Sequence of chain 1.A:
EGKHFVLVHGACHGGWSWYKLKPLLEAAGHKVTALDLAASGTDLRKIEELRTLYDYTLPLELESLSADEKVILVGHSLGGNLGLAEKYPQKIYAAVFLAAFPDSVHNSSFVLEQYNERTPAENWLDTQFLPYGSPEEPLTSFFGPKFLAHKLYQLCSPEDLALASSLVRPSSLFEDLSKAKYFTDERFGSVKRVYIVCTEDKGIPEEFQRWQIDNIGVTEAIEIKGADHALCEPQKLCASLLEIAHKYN

Binding-site contacts:
Ligand atom C8 contacts residue SER81 of chain 1.A at 3.2 Å.
Ligand atom C5 contacts residue TYR122 of chain 1.A at 3.4 Å (hydrophobic).
Ligand atom C2 contacts residue HIS238 of chain 1.A at 3.8 Å.
Ligand atom C3 contacts residue ILE213 of chain 1.A at 4.1 Å (hydrophobic).
Ligand atom N7 contacts residue GLY12 of chain 1.A at 3.6 Å.
Ligand atom C6 contacts residue TRP131 of chain 1.A at 4.1 Å (hydrophobic).
Ligand atom N7 contacts residue SER81 of chain 1.A at 2.3 Å (h-bond).
Ligand atom O8 contacts residue LEU82 of chain 1.A at 3.2 Å.
Ligand atom C1 contacts residue PHE151 of chain 1.A at 3.9 Å (hydrophobic).
Ligand atom O8 contacts residue ALA13 of chain 1.A at 3.6 Å.
Ligand atom S7 contacts residue SER81 of chain 1.A at 2.5 Å (h-bond).
Ligand atom O8 contacts residue LEU181 of chain 1.A at 3.4 Å.
Ligand atom C6 contacts residue PHE107 of chain 1.A at 3.8 Å (hydrophobic).
Ligand atom C2 contacts residue PHE151 of chain 1.A at 3.6 Å (hydrophobic).
Ligand atom O2 contacts residue SER81 of chain 1.A at 2.2 Å (h-bond).
Ligand atom C4 contacts residue GLY212 of chain 1.A at 3.7 Å.
Ligand atom C3 contacts residue LEU160 of chain 1.A at 3.8 Å (hydrophobic).
Ligand atom C8 contacts residue LEU82 of chain 1.A at 3.8 Å (hydrophobic).
Ligand atom C8 contacts residue PHE107 of chain 1.A at 4.0 Å (hydrophobic).
Ligand atom O8 contacts residue MSE149 of chain 1.A at 3.8 Å.
Ligand atom C7 contacts residue SER81 of chain 1.A at 1.4 Å.
Ligand atom O8 contacts residue PHE107 of chain 1.A at 3.5 Å.
Ligand atom C8 contacts residue ALA13 of chain 1.A at 3.8 Å (hydrophobic).
Ligand atom C7 contacts residue LEU82 of chain 1.A at 3.9 Å (hydrophobic).
Ligand atom C2 contacts residue SER81 of chain 1.A at 3.0 Å.
Ligand atom O2 contacts residue HIS238 of chain 1.A at 3.0 Å (h-bond).
Ligand atom O2 contacts residue PHE151 of chain 1.A at 3.8 Å.
Ligand atom C4 contacts residue ILE213 of chain 1.A at 4.0 Å (hydrophobic).
Ligand atom C1 contacts residue PHE107 of chain 1.A at 4.1 Å (hydrophobic).
Ligand atom S7 contacts residue ALA13 of chain 1.A at 3.1 Å (h-bond).
Ligand atom C1 contacts residue SER81 of chain 1.A at 3.5 Å.
Ligand atom C7 contacts residue ALA13 of chain 1.A at 3.8 Å (hydrophobic).
Ligand atom C4 contacts residue TYR122 of chain 1.A at 3.5 Å (hydrophobic).
Ligand atom N7 contacts residue HIS238 of chain 1.A at 3.8 Å.
Ligand atom C7 contacts residue HIS238 of chain 1.A at 3.4 Å.
Ligand atom C4 contacts residue PHE155 of chain 1.A at 3.9 Å (hydrophobic).
Ligand atom C5 contacts residue TRP131 of chain 1.A at 3.6 Å (hydrophobic).
Ligand atom S7 contacts residue LEU82 of chain 1.A at 3.3 Å (h-bond).
Ligand atom N7 contacts residue ALA13 of chain 1.A at 3.3 Å (h-bond).
Ligand atom C3 contacts residue HIS238 of chain 1.A at 4.0 Å.

A small-molecule ligand and the protein it binds are described below.
Small molecule (SMILES): N[C@H]1Oc2ccccc2C(O)S1